This protein binds this small molecule.
Small molecule (SMILES): COc1cccc2[nH]c(C(=O)N[C@@H](CC(C)C)C(=O)N[C@@H](C[C@@H]3CCNC3=O)C(=O)c3nc4ccccc4s3)cc12

Sequence of chain 1.B:
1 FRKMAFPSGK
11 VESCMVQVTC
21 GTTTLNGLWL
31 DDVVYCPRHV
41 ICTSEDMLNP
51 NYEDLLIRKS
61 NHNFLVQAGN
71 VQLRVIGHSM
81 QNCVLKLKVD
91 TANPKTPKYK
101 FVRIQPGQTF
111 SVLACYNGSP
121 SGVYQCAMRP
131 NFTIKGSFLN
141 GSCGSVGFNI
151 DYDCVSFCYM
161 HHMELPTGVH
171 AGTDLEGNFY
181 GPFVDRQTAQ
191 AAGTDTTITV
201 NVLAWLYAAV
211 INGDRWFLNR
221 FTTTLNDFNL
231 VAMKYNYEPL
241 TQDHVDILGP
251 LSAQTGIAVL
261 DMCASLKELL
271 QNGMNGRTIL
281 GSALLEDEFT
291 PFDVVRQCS

Binding-site contacts:
Ligand atom C22 contacts residue MET47 of chain 1.B at 3.4 Å (hydrophobic).
Ligand atom C19 contacts residue CYS143 of chain 1.B at 1.8 Å (hydrophobic).
Ligand atom C8 contacts residue GLN187 of chain 1.B at 3.4 Å.
Ligand atom C24 contacts residue MET47 of chain 1.B at 2.0 Å (hydrophobic).
Ligand atom C1 contacts residue ALA189 of chain 1.B at 3.5 Å (hydrophobic).
Ligand atom N4 contacts residue PHE138 of chain 1.B at 3.2 Å (h-bond).
Ligand atom O5 contacts residue SER142 of chain 1.B at 3.5 Å (h-bond).
Ligand atom N3 contacts residue HIS162 of chain 1.B at 2.8 Å (h-bond).
Ligand atom C22 contacts residue HIS39 of chain 1.B at 3.4 Å.
Ligand atom N4 contacts residue GLU164 of chain 1.B at 3.5 Å (salt-bridge).
Ligand atom C20 contacts residue CYS143 of chain 1.B at 2.5 Å (hydrophobic).
Ligand atom O4 contacts residue SER142 of chain 1.B at 3.5 Å (h-bond).
Ligand atom N1 contacts residue GLU164 of chain 1.B at 2.8 Å (salt-bridge).
Ligand atom O1 contacts residue GLN187 of chain 1.B at 3.3 Å.
Ligand atom C26 contacts residue HIS39 of chain 1.B at 3.4 Å.
Ligand atom C23 contacts residue MET47 of chain 1.B at 3.1 Å (hydrophobic).
Ligand atom C30 contacts residue HIS162 of chain 1.B at 3.5 Å.
Ligand atom C18 contacts residue GLU164 of chain 1.B at 3.2 Å.
Ligand atom C14 contacts residue CYS143 of chain 1.B at 3.2 Å (hydrophobic).
Ligand atom C9 contacts residue GLN187 of chain 1.B at 3.4 Å.
Ligand atom O5 contacts residue HIS161 of chain 1.B at 2.7 Å (h-bond).
Ligand atom C25 contacts residue MET47 of chain 1.B at 1.5 Å (hydrophobic).
Ligand atom C26 contacts residue MET47 of chain 1.B at 2.5 Å (hydrophobic).
Ligand atom C27 contacts residue GLN187 of chain 1.B at 3.5 Å.
Ligand atom C6 contacts residue THR188 of chain 1.B at 3.5 Å.
Ligand atom O4 contacts residue CYS143 of chain 1.B at 2.2 Å (h-bond).
Ligand atom C16 contacts residue ASN140 of chain 1.B at 3.4 Å.
Ligand atom O1 contacts residue THR188 of chain 1.B at 3.4 Å (h-bond).
Ligand atom N2 contacts residue GLN187 of chain 1.B at 3.0 Å (h-bond).
Ligand atom O2 contacts residue MET163 of chain 1.B at 3.3 Å.
Ligand atom S1 contacts residue HIS39 of chain 1.B at 2.9 Å.
Ligand atom C11 contacts residue HIS162 of chain 1.B at 3.4 Å.
Ligand atom C2 contacts residue ALA189 of chain 1.B at 3.5 Å (hydrophobic).
Ligand atom O5 contacts residue PHE138 of chain 1.B at 3.4 Å.
Ligand atom O2 contacts residue GLU164 of chain 1.B at 3.0 Å (salt-bridge).
Ligand atom N3 contacts residue CYS143 of chain 1.B at 2.8 Å (h-bond).
Ligand atom S1 contacts residue CYS143 of chain 1.B at 3.0 Å (h-bond).
Ligand atom C12 contacts residue HIS162 of chain 1.B at 3.6 Å.
Ligand atom C13 contacts residue CYS143 of chain 1.B at 2.5 Å (hydrophobic).
Ligand atom C17 contacts residue ASN140 of chain 1.B at 3.2 Å.